A protein and the small-molecule ligand that binds it are described below.
Small molecule (SMILES): CC(=O)N[C@@H]1[C@@H](O)[C@H](O)[C@@H](CO)O[C@H]1O

Sequence of chain 1.G:
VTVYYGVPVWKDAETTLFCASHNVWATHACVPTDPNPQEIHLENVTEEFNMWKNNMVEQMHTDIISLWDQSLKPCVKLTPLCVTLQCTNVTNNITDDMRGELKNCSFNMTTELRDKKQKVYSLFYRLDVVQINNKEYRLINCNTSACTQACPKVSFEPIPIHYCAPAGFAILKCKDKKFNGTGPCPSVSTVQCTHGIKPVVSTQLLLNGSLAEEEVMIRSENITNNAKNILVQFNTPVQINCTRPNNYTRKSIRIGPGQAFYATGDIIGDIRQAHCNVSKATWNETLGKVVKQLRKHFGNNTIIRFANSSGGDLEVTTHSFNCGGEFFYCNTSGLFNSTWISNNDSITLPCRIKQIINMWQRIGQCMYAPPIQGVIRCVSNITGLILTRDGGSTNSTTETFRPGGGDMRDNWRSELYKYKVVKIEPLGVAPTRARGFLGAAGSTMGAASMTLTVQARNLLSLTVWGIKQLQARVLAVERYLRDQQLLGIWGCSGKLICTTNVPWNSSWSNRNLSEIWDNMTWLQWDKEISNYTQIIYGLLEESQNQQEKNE

Binding-site contacts:
Ligand atom O7 contacts residue ASN440 of chain 1.G at 4.2 Å.
Ligand atom C6 contacts residue VAL438 of chain 1.G at 4.3 Å (hydrophobic).
Ligand atom N2 contacts residue ASN440 of chain 1.G at 2.7 Å (h-bond).
Ligand atom C6 contacts residue ASN440 of chain 1.G at 4.3 Å.
Ligand atom O5 contacts residue ASN440 of chain 1.G at 2.5 Å (h-bond).
Ligand atom O7 contacts residue PRO285 of chain 1.G at 3.9 Å.
Ligand atom C2 contacts residue ASN440 of chain 1.G at 2.4 Å.
Ligand atom C3 contacts residue ASN440 of chain 1.G at 3.6 Å.
Ligand atom C1 contacts residue ASN440 of chain 1.G at 1.4 Å.
Ligand atom C5 contacts residue ASN440 of chain 1.G at 3.7 Å.
Ligand atom O6 contacts residue NAG1 of chain 1.X at 4.3 Å.
Ligand atom O6 contacts residue NAG2 of chain 1.X at 3.9 Å.
Ligand atom C8 contacts residue PRO285 of chain 1.G at 4.1 Å (hydrophobic).
Ligand atom C7 contacts residue ASN440 of chain 1.G at 3.6 Å.
Ligand atom C7 contacts residue PRO285 of chain 1.G at 4.2 Å (hydrophobic).
Ligand atom C8 contacts residue LEU259 of chain 1.G at 3.7 Å (hydrophobic).
Ligand atom C6 contacts residue NAG2 of chain 1.X at 4.3 Å.
Ligand atom C6 contacts residue NAG1 of chain 1.X at 4.1 Å.
Ligand atom C4 contacts residue ASN440 of chain 1.G at 4.1 Å.